Binding-site contacts:
Ligand atom O7 contacts residue GLY479 of chain 3.A at 3.6 Å.
Ligand atom O5 contacts residue GLY479 of chain 3.A at 4.1 Å.
Ligand atom C6 contacts residue THR485 of chain 3.A at 3.1 Å.
Ligand atom C4 contacts residue ASN483 of chain 3.A at 4.3 Å.
Ligand atom C6 contacts residue SER480 of chain 3.A at 4.1 Å.
Ligand atom O6 contacts residue THR485 of chain 3.A at 4.2 Å.
Ligand atom C3 contacts residue GLY479 of chain 3.A at 4.2 Å.
Ligand atom O4 contacts residue ALA476 of chain 3.A at 3.6 Å.
Ligand atom O3 contacts residue GLY479 of chain 3.A at 3.7 Å.
Ligand atom N2 contacts residue ASN483 of chain 3.A at 3.2 Å (h-bond).
Ligand atom C4 contacts residue GLY479 of chain 3.A at 3.8 Å.
Ligand atom C2 contacts residue ASN483 of chain 3.A at 2.7 Å.
Ligand atom O5 contacts residue ASN483 of chain 3.A at 2.4 Å (h-bond).
Ligand atom C1 contacts residue ASN483 of chain 3.A at 1.5 Å.
Ligand atom C5 contacts residue THR485 of chain 3.A at 3.9 Å.
Ligand atom C3 contacts residue ASN483 of chain 3.A at 4.0 Å.
Ligand atom C7 contacts residue ASN483 of chain 3.A at 4.0 Å.
Ligand atom O7 contacts residue ASN483 of chain 3.A at 4.3 Å.
Ligand atom O4 contacts residue SER480 of chain 3.A at 4.3 Å.
Ligand atom O7 contacts residue ARG482 of chain 3.A at 3.5 Å (salt-bridge).
Ligand atom C1 contacts residue GLY479 of chain 3.A at 4.2 Å.
Ligand atom C4 contacts residue SER480 of chain 3.A at 3.8 Å.
Ligand atom C4 contacts residue ALA476 of chain 3.A at 4.2 Å (hydrophobic).
Ligand atom C2 contacts residue GLY479 of chain 3.A at 3.7 Å.
Ligand atom O5 contacts residue THR485 of chain 3.A at 3.5 Å (h-bond).
Ligand atom O5 contacts residue SER480 of chain 3.A at 4.3 Å.
Ligand atom C7 contacts residue ARG482 of chain 3.A at 4.4 Å.
Ligand atom C5 contacts residue ASN483 of chain 3.A at 3.6 Å.
Ligand atom C7 contacts residue GLY479 of chain 3.A at 4.5 Å.
Ligand atom C5 contacts residue SER480 of chain 3.A at 4.5 Å.

The small molecule below binds the protein below.
Small molecule (SMILES): CC(=O)N[C@@H]1[C@@H](O)[C@H](O)[C@@H](CO)O[C@H]1O

Sequence of chain 3.A:
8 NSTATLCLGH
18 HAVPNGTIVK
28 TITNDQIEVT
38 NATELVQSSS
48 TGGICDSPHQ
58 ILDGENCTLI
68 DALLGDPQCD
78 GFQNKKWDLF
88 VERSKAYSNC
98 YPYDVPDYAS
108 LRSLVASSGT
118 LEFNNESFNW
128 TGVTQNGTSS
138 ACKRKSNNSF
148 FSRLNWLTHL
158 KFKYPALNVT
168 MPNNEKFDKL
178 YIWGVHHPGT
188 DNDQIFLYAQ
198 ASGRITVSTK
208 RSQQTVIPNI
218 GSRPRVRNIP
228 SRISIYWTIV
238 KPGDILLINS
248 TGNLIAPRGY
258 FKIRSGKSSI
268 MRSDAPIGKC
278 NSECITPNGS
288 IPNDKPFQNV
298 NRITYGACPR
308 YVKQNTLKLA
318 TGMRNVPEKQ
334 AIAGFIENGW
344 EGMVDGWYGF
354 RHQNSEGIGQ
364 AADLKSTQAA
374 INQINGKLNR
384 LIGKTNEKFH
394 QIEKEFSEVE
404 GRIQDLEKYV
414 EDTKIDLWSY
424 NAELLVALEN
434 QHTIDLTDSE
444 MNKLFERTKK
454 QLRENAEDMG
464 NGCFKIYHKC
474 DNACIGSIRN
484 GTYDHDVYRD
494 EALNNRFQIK